Binding-site contacts:
Ligand atom C12 contacts residue TYR188 of chain 1.A at 3.5 Å (hydrophobic).
Ligand atom C31 contacts residue TYR18 of chain 1.B at 3.0 Å (hydrophobic).
Ligand atom C05 contacts residue TYR188 of chain 1.A at 3.3 Å (hydrophobic).
Ligand atom O33 contacts residue SER275 of chain 1.A at 2.4 Å (h-bond).
Ligand atom O33 contacts residue PHE193 of chain 1.A at 3.7 Å.
Ligand atom C27 contacts residue PHE193 of chain 1.A at 3.3 Å (hydrophobic).
Ligand atom C31 contacts residue ARG196 of chain 1.A at 3.7 Å.
Ligand atom N23 contacts residue PHE193 of chain 1.A at 3.6 Å.
Ligand atom C22 contacts residue SER275 of chain 1.A at 3.7 Å.
Ligand atom C14 contacts residue TYR188 of chain 1.A at 3.7 Å (hydrophobic).
Ligand atom O36 contacts residue GLN305 of chain 1.A at 3.6 Å (h-bond).
Ligand atom C19 contacts residue HIS191 of chain 1.A at 3.6 Å.
Ligand atom O33 contacts residue ARG311 of chain 1.A at 3.6 Å.
Ligand atom C24 contacts residue ALA244 of chain 1.A at 3.7 Å (hydrophobic).
Ligand atom C25 contacts residue PHE193 of chain 1.A at 3.4 Å (hydrophobic).
Ligand atom C13 contacts residue TYR188 of chain 1.A at 3.4 Å (hydrophobic).
Ligand atom C30 contacts residue ARG196 of chain 1.A at 3.1 Å.
Ligand atom N08 contacts residue GLY185 of chain 1.A at 3.2 Å.
Ligand atom C40 contacts residue ARG349 of chain 1.A at 3.4 Å.
Ligand atom N29 contacts residue TYR18 of chain 1.B at 3.5 Å (h-bond).
Ligand atom C24 contacts residue SER275 of chain 1.A at 3.4 Å.
Ligand atom C32 contacts residue TYR18 of chain 1.B at 3.2 Å (hydrophobic).
Ligand atom C45 contacts residue ILE309 of chain 1.A at 3.2 Å (hydrophobic).
Ligand atom C09 contacts residue GLY185 of chain 1.A at 3.3 Å.
Ligand atom C26 contacts residue PHE193 of chain 1.A at 2.8 Å (hydrophobic).
Ligand atom C24 contacts residue PHE193 of chain 1.A at 3.3 Å (hydrophobic).
Ligand atom N10 contacts residue LYS189 of chain 1.A at 3.1 Å (salt-bridge).
Ligand atom C20 contacts residue TYR188 of chain 1.A at 3.5 Å (hydrophobic).
Ligand atom C30 contacts residue TYR18 of chain 1.B at 3.3 Å (hydrophobic).
Ligand atom C21 contacts residue VAL242 of chain 1.A at 3.5 Å (hydrophobic).
Ligand atom C31 contacts residue ASP16 of chain 1.B at 3.6 Å.
Ligand atom C43 contacts residue ARG349 of chain 1.A at 3.8 Å.
Ligand atom S47 contacts residue ALA379 of chain 1.A at 3.6 Å.
Ligand atom S47 contacts residue ARG349 of chain 1.A at 3.6 Å.
Ligand atom C17 contacts residue VAL242 of chain 1.A at 3.5 Å (hydrophobic).
Ligand atom C41 contacts residue ARG349 of chain 1.A at 3.2 Å.
Ligand atom C46 contacts residue ILE309 of chain 1.A at 3.3 Å (hydrophobic).
Ligand atom S34 contacts residue TYR188 of chain 1.A at 3.7 Å.
Ligand atom C42 contacts residue ARG349 of chain 1.A at 3.3 Å.
Ligand atom C28 contacts residue PHE193 of chain 1.A at 3.1 Å (hydrophobic).

The protein below binds the small molecule below.
Small molecule (SMILES): O=C(/C=C/c1cccnc1)NCCc1ccc(-c2cc3c(N4CCC[C@H](C(=O)NCc5ccc6sccc6c5)C4)ncnc3s2)cc1

Sequence of chain 1.A:
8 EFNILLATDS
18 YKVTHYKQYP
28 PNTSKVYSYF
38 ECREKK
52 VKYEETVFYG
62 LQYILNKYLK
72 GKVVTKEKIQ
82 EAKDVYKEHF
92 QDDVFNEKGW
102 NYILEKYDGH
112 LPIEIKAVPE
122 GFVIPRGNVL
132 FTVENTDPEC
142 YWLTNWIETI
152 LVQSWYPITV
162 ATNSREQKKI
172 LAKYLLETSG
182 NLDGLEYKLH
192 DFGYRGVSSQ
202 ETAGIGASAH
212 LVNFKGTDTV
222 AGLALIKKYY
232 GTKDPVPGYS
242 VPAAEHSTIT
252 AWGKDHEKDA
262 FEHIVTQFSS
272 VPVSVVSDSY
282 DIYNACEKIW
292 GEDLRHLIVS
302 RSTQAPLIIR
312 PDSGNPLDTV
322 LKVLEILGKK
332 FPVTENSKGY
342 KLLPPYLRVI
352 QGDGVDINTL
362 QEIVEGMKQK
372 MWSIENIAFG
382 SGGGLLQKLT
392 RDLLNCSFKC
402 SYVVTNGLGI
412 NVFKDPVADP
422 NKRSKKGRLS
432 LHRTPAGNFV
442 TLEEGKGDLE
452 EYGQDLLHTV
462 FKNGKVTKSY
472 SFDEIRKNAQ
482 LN

Sequence of chain 1.B:
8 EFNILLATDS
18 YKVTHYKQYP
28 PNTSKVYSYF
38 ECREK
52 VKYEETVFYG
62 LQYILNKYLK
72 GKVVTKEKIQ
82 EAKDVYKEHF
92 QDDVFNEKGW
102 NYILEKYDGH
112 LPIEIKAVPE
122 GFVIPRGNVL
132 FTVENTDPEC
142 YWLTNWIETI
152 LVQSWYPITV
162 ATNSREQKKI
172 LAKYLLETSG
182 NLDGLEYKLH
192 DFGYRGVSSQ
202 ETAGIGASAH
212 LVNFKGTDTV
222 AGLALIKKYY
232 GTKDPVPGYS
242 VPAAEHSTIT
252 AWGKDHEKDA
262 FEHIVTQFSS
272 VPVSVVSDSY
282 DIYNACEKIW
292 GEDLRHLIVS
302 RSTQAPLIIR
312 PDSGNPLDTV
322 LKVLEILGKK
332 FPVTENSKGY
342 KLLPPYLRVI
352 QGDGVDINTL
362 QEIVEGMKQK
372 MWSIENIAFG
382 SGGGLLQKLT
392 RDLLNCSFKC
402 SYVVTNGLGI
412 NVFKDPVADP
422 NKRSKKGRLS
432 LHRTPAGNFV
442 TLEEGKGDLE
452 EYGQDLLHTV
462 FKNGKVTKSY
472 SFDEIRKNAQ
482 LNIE